Binding-site contacts:
Ligand atom O4 contacts residue PHE50 of chain 1.B at 3.7 Å.
Ligand atom O1 contacts residue SER51 of chain 1.B at 3.9 Å.
Ligand atom C2 contacts residue SER51 of chain 1.B at 3.5 Å.
Ligand atom C11 contacts residue VAL256 of chain 1.A at 3.8 Å (hydrophobic).
Ligand atom O4 contacts residue GLN107 of chain 1.A at 3.6 Å.
Ligand atom C11 contacts residue GLN107 of chain 1.A at 3.9 Å.
Ligand atom C11 contacts residue TYR42 of chain 1.A at 3.6 Å (hydrophobic).
Ligand atom C4 contacts residue GLY108 of chain 1.A at 3.3 Å.
Ligand atom C9 contacts residue LEU39 of chain 1.A at 4.0 Å (hydrophobic).
Ligand atom O7 contacts residue LYS52 of chain 1.B at 3.5 Å.
Ligand atom O2 contacts residue LYS52 of chain 1.B at 3.2 Å (salt-bridge).
Ligand atom C6 contacts residue ASN250 of chain 1.A at 3.5 Å.
Ligand atom C4 contacts residue HIS248 of chain 1.A at 3.8 Å.
Ligand atom C11 contacts residue HIS248 of chain 1.A at 3.6 Å.
Ligand atom C1 contacts residue TYR251 of chain 1.A at 4.0 Å (hydrophobic).
Ligand atom C10 contacts residue GLN107 of chain 1.A at 3.8 Å.
Ligand atom O4 contacts residue HIS248 of chain 1.A at 3.5 Å.
Ligand atom O10 contacts residue GLN107 of chain 1.A at 3.5 Å (h-bond).
Ligand atom O3 contacts residue LYS52 of chain 1.B at 3.4 Å (salt-bridge).
Ligand atom C3 contacts residue LYS52 of chain 1.B at 3.8 Å.
Ligand atom O1B contacts residue TYR251 of chain 1.A at 3.1 Å (h-bond).
Ligand atom O2 contacts residue SER51 of chain 1.B at 3.6 Å.
Ligand atom C1 contacts residue ASN250 of chain 1.A at 3.5 Å.
Ligand atom O1B contacts residue GLY109 of chain 1.A at 4.0 Å.
Ligand atom C4 contacts residue ASN250 of chain 1.A at 3.4 Å.
Ligand atom C2 contacts residue LYS52 of chain 1.B at 3.9 Å.
Ligand atom O1B contacts residue ASN250 of chain 1.A at 3.5 Å.
Ligand atom O3 contacts residue SER51 of chain 1.B at 3.9 Å.
Ligand atom C10 contacts residue LEU39 of chain 1.A at 3.8 Å (hydrophobic).
Ligand atom O10 contacts residue LYS52 of chain 1.B at 3.9 Å.
Ligand atom C5 contacts residue ASN250 of chain 1.A at 3.5 Å.
Ligand atom O6 contacts residue LYS52 of chain 1.B at 3.9 Å.
Ligand atom O10 contacts residue LEU39 of chain 1.A at 3.6 Å.
Ligand atom O1A contacts residue ASN250 of chain 1.A at 3.0 Å.
Ligand atom C11 contacts residue LEU39 of chain 1.A at 3.9 Å (hydrophobic).
Ligand atom O8 contacts residue ASN250 of chain 1.A at 3.4 Å (h-bond).
Ligand atom N5 contacts residue HIS248 of chain 1.A at 3.9 Å.
Ligand atom O4 contacts residue GLY108 of chain 1.A at 2.7 Å (h-bond).
Ligand atom C3 contacts residue GLY108 of chain 1.A at 3.6 Å.
Ligand atom N5 contacts residue ASN250 of chain 1.A at 3.0 Å (h-bond).

A small-molecule ligand and the protein it binds are described below.
Small molecule (SMILES): CC(=O)N[C@H]1[C@H]([C@H](O)[C@H](O)CO)O[C@@](O[C@@H]2[C@@H](O)[C@H](O)O[C@H](CO)[C@@H]2O)(C(=O)O)C[C@@H]1O

Sequence of chain 1.A:
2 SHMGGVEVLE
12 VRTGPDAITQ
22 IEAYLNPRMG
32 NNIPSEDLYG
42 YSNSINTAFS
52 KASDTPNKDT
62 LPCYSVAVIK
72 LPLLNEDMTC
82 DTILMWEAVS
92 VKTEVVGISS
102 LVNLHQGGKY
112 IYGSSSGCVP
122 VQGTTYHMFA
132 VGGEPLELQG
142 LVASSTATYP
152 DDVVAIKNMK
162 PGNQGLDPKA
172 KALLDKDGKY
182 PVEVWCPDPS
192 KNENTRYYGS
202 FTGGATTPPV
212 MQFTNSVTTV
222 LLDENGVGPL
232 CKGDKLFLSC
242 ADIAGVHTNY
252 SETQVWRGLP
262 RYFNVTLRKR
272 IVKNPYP

Sequence of chain 1.B:
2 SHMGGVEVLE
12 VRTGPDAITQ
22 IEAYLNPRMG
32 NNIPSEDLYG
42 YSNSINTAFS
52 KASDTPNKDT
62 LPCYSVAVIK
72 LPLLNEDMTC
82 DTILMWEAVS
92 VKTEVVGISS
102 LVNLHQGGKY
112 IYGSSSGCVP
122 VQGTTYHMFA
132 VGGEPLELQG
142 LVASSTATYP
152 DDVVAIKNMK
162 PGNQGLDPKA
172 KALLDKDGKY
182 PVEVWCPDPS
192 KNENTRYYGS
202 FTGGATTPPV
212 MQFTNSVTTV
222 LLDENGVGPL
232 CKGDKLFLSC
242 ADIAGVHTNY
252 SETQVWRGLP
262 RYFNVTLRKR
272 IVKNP